The protein below binds the small molecule below.
Small molecule (SMILES): Cc1ccc(-c2csc3nnc(SCC(=O)Nc4ccc5c(c4)OCO5)n23)cc1

Sequence of chain 1.A:
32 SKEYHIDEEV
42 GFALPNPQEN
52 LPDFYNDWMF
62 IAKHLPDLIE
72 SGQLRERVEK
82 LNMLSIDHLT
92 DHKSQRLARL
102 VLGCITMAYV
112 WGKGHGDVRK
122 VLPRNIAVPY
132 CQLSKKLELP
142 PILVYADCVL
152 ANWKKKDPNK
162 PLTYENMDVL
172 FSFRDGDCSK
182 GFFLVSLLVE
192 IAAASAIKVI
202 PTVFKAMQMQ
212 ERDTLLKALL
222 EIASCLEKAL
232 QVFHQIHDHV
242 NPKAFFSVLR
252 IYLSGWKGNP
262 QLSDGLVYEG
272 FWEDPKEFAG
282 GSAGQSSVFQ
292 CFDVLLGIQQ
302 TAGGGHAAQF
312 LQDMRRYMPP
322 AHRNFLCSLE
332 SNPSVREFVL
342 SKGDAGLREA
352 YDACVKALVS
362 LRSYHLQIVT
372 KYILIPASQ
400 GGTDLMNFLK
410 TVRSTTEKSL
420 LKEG

Binding-site contacts:
Ligand atom C13 contacts residue GLY282 of chain 1.A at 3.3 Å.
Ligand atom O10 contacts residue ARG251 of chain 1.A at 3.6 Å.
Ligand atom C18 contacts residue PHE183 of chain 1.A at 3.8 Å (hydrophobic).
Ligand atom N3 contacts residue HEM1 of chain 1.C at 3.8 Å.
Ligand atom S14 contacts residue SER283 of chain 1.A at 3.6 Å.
Ligand atom C25 contacts residue GLY282 of chain 1.A at 3.6 Å.
Ligand atom S14 contacts residue GLY282 of chain 1.A at 3.4 Å (h-bond).
Ligand atom C27 contacts residue LEU254 of chain 1.A at 3.8 Å (hydrophobic).
Ligand atom C7 contacts residue ARG251 of chain 1.A at 3.5 Å.
Ligand atom C27 contacts residue PHE184 of chain 1.A at 3.8 Å (hydrophobic).
Ligand atom C18 contacts residue ALA284 of chain 1.A at 3.2 Å (hydrophobic).
Ligand atom C25 contacts residue SER283 of chain 1.A at 3.7 Å.
Ligand atom C21 contacts residue PHE183 of chain 1.A at 3.6 Å (hydrophobic).
Ligand atom N22 contacts residue PHE183 of chain 1.A at 3.5 Å.
Ligand atom S14 contacts residue ALA284 of chain 1.A at 3.6 Å.
Ligand atom N16 contacts residue HEM1 of chain 1.C at 2.6 Å (h-bond).
Ligand atom C9 contacts residue ARG251 of chain 1.A at 3.3 Å.
Ligand atom N16 contacts residue ALA284 of chain 1.A at 3.7 Å.
Ligand atom C15 contacts residue ALA284 of chain 1.A at 3.5 Å (hydrophobic).
Ligand atom C28 contacts residue PHE183 of chain 1.A at 3.6 Å (hydrophobic).
Ligand atom C13 contacts residue HEM1 of chain 1.C at 3.8 Å.
Ligand atom C11 contacts residue ILE374 of chain 1.A at 3.7 Å (hydrophobic).
Ligand atom C24 contacts residue TYR146 of chain 1.A at 3.7 Å (hydrophobic).
Ligand atom O10 contacts residue PHE246 of chain 1.A at 3.1 Å.
Ligand atom C29 contacts residue TYR146 of chain 1.A at 3.7 Å (hydrophobic).
Ligand atom C29 contacts residue CYS149 of chain 1.A at 3.7 Å (hydrophobic).
Ligand atom C29 contacts residue VAL145 of chain 1.A at 3.7 Å (hydrophobic).
Ligand atom N22 contacts residue ALA284 of chain 1.A at 3.4 Å.
Ligand atom C9 contacts residue ILE374 of chain 1.A at 3.6 Å (hydrophobic).
Ligand atom N17 contacts residue HEM1 of chain 1.C at 2.0 Å.
Ligand atom C25 contacts residue TYR146 of chain 1.A at 3.7 Å (hydrophobic).
Ligand atom N17 contacts residue ALA284 of chain 1.A at 3.4 Å.
Ligand atom C9 contacts residue PHE247 of chain 1.A at 3.5 Å (hydrophobic).
Ligand atom O8 contacts residue ARG251 of chain 1.A at 2.9 Å (salt-bridge).
Ligand atom C6 contacts residue LEU404 of chain 1.A at 3.7 Å (hydrophobic).
Ligand atom S19 contacts residue SER187 of chain 1.A at 3.0 Å (h-bond).
Ligand atom C20 contacts residue SER187 of chain 1.A at 3.1 Å.
Ligand atom S19 contacts residue HEM1 of chain 1.C at 3.2 Å (h-bond).
Ligand atom C18 contacts residue HEM1 of chain 1.C at 3.1 Å.
Ligand atom C6 contacts residue ARG251 of chain 1.A at 3.5 Å.